The protein below binds the small molecule below.
Small molecule (SMILES): Nc1nc(Cl)nc2c1ncn2[C@H]1C[C@H](O)[C@@H](CO)O1

Binding-site contacts:
Ligand atom N7 contacts residue ARG123 of chain 1.B at 3.6 Å (salt-bridge).
Ligand atom C5' contacts residue VAL74 of chain 1.B at 3.8 Å (hydrophobic).
Ligand atom CL contacts residue MET104 of chain 1.B at 2.8 Å.
Ligand atom C4 contacts residue PHE156 of chain 1.B at 3.8 Å (hydrophobic).
Ligand atom CL contacts residue LEU160 of chain 1.B at 3.2 Å.
Ligand atom O3' contacts residue TYR105 of chain 1.B at 2.7 Å (h-bond).
Ligand atom C3' contacts residue TYR105 of chain 1.B at 3.7 Å (hydrophobic).
Ligand atom C4 contacts residue PHE115 of chain 1.B at 3.5 Å (hydrophobic).
Ligand atom C4' contacts residue GLU216 of chain 1.B at 3.8 Å.
Ligand atom C2 contacts residue PHE115 of chain 1.B at 3.5 Å (hydrophobic).
Ligand atom C5 contacts residue PHE115 of chain 1.B at 3.6 Å (hydrophobic).
Ligand atom C8 contacts residue ARG147 of chain 1.B at 3.6 Å.
Ligand atom C2' contacts residue ILE49 of chain 1.B at 3.8 Å (hydrophobic).
Ligand atom O4' contacts residue TRP77 of chain 1.B at 3.4 Å.
Ligand atom C8 contacts residue TRP77 of chain 1.B at 3.5 Å (hydrophobic).
Ligand atom O5' contacts residue ARG147 of chain 1.B at 3.0 Å (salt-bridge).
Ligand atom N6 contacts residue GLN116 of chain 1.B at 3.0 Å (h-bond).
Ligand atom N6 contacts residue PHE156 of chain 1.B at 3.4 Å.
Ligand atom C5' contacts residue GLU72 of chain 1.B at 3.1 Å.
Ligand atom O3' contacts residue GLU216 of chain 1.B at 2.6 Å (salt-bridge).
Ligand atom C5 contacts residue PHE156 of chain 1.B at 3.7 Å (hydrophobic).
Ligand atom C6 contacts residue GLN116 of chain 1.B at 3.7 Å.
Ligand atom C6 contacts residue PHE156 of chain 1.B at 3.4 Å (hydrophobic).
Ligand atom N1 contacts residue GLN116 of chain 1.B at 2.8 Å (h-bond).
Ligand atom C6 contacts residue PHE115 of chain 1.B at 3.7 Å (hydrophobic).
Ligand atom C3' contacts residue GLU216 of chain 1.B at 3.3 Å.
Ligand atom N6 contacts residue ASP152 of chain 1.B at 3.1 Å (salt-bridge).
Ligand atom C2' contacts residue TYR105 of chain 1.B at 3.6 Å (hydrophobic).
Ligand atom N1 contacts residue PHE156 of chain 1.B at 3.2 Å.
Ligand atom N3 contacts residue PHE115 of chain 1.B at 3.4 Å.
Ligand atom N3 contacts residue MET104 of chain 1.B at 3.8 Å.
Ligand atom C2 contacts residue PHE156 of chain 1.B at 3.5 Å (hydrophobic).
Ligand atom N3 contacts residue PHE156 of chain 1.B at 3.6 Å.
Ligand atom CL contacts residue GLN116 of chain 1.B at 3.2 Å.
Ligand atom O5' contacts residue GLU72 of chain 1.B at 2.3 Å (salt-bridge).
Ligand atom C8 contacts residue GLU72 of chain 1.B at 3.6 Å.
Ligand atom C2 contacts residue GLN116 of chain 1.B at 3.4 Å.
Ligand atom O4' contacts residue LEU101 of chain 1.B at 3.8 Å.
Ligand atom N1 contacts residue PHE115 of chain 1.B at 3.6 Å.
Ligand atom CL contacts residue TYR223 of chain 1.B at 3.7 Å.

Sequence of chain 1.B:
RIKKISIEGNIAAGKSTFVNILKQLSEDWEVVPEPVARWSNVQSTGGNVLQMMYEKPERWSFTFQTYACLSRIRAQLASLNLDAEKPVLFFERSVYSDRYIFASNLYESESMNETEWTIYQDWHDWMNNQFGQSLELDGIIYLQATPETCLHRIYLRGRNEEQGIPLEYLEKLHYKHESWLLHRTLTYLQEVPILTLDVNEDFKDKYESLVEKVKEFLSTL